Sequence of chain 1.C:
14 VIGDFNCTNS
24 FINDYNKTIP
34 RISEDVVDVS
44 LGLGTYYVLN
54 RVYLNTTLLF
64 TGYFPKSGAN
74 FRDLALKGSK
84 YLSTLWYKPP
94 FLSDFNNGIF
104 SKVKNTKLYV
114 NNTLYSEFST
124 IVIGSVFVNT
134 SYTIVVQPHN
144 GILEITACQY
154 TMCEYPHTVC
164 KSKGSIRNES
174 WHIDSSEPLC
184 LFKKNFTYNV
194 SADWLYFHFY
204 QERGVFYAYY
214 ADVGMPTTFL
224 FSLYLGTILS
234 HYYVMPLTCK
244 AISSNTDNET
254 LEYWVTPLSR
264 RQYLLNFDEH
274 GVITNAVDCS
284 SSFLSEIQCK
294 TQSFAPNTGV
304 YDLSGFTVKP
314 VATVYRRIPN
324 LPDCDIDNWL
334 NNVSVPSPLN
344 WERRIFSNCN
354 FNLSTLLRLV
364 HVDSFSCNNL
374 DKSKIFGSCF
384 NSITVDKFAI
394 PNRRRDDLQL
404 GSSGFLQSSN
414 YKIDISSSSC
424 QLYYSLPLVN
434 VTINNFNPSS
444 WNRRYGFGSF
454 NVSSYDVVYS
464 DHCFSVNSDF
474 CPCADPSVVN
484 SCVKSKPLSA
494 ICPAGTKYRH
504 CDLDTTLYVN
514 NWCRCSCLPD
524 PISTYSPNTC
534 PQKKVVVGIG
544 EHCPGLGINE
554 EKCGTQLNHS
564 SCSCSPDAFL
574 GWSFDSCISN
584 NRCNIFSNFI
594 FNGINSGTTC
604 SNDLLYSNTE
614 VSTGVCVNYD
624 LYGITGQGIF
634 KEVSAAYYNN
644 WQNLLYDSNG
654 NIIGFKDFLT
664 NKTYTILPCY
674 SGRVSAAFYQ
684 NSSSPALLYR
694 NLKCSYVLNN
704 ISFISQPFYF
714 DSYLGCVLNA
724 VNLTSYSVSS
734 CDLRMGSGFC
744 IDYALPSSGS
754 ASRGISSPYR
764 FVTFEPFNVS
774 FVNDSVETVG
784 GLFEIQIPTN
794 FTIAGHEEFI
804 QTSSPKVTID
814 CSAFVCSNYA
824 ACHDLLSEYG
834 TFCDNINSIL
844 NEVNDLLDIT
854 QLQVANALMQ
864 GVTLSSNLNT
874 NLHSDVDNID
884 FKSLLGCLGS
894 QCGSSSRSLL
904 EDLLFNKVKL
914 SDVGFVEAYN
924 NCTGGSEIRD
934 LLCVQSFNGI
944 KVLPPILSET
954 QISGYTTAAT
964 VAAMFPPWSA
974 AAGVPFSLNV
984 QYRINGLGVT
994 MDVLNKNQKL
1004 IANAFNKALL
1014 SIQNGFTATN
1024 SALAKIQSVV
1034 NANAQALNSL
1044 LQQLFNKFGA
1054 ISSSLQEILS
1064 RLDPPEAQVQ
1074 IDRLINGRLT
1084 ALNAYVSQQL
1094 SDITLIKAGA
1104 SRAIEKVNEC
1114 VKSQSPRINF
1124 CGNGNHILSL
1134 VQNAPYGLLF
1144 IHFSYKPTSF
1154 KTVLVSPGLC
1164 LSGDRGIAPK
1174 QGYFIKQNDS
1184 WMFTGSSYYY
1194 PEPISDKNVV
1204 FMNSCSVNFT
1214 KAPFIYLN

A protein and the small-molecule ligand that binds it are described below.
Small molecule (SMILES): CC(=O)N[C@H]1[C@H](O[C@H]2[C@H](O)[C@@H](NC(C)=O)CO[C@@H]2CO)O[C@H](CO)[C@@H](O)[C@@H]1O

Binding-site contacts:
Ligand atom C4 contacts residue ASN664 of chain 1.C at 4.3 Å.
Ligand atom C3 contacts residue ASN664 of chain 1.C at 3.8 Å.
Ligand atom C8 contacts residue LEU662 of chain 1.C at 3.8 Å (hydrophobic).
Ligand atom C8 contacts residue ASN643 of chain 1.C at 4.0 Å.
Ligand atom O5 contacts residue ASN664 of chain 1.C at 2.4 Å (h-bond).
Ligand atom N2 contacts residue ASN664 of chain 1.C at 2.9 Å (h-bond).
Ligand atom O7 contacts residue ASN664 of chain 1.C at 4.4 Å.
Ligand atom C5 contacts residue ASN664 of chain 1.C at 3.7 Å.
Ligand atom C1 contacts residue ASN664 of chain 1.C at 1.4 Å.
Ligand atom C7 contacts residue ASN664 of chain 1.C at 3.9 Å.
Ligand atom C2 contacts residue ASN664 of chain 1.C at 2.5 Å.